Binding-site contacts:
Ligand atom C1 contacts residue TRP22 of chain 1.A at 4.2 Å (hydrophobic).
Ligand atom O6 contacts residue THR18 of chain 1.A at 4.4 Å.
Ligand atom O5 contacts residue THR18 of chain 1.A at 4.3 Å.
Ligand atom O5 contacts residue ASN19 of chain 1.A at 2.3 Å (h-bond).
Ligand atom C1 contacts residue THR21 of chain 1.A at 3.8 Å.
Ligand atom C4 contacts residue ASN19 of chain 1.A at 4.2 Å.
Ligand atom C7 contacts residue THR21 of chain 1.A at 4.0 Å.
Ligand atom N2 contacts residue THR21 of chain 1.A at 3.4 Å (h-bond).
Ligand atom C3 contacts residue ASN19 of chain 1.A at 3.7 Å.
Ligand atom C5 contacts residue ASN19 of chain 1.A at 3.6 Å.
Ligand atom C2 contacts residue ASN19 of chain 1.A at 2.5 Å.
Ligand atom O4 contacts residue ACT1 of chain 1.G at 4.0 Å.
Ligand atom O7 contacts residue ASN19 of chain 1.A at 3.8 Å.
Ligand atom C7 contacts residue ASN19 of chain 1.A at 3.3 Å.
Ligand atom C5 contacts residue ACT1 of chain 1.G at 4.2 Å.
Ligand atom C8 contacts residue ASN19 of chain 1.A at 3.8 Å.
Ligand atom C4 contacts residue ACT1 of chain 1.G at 3.7 Å.
Ligand atom O6 contacts residue ACT1 of chain 1.G at 2.6 Å (h-bond).
Ligand atom C3 contacts residue THR21 of chain 1.A at 4.3 Å.
Ligand atom N2 contacts residue ASN19 of chain 1.A at 3.0 Å (h-bond).
Ligand atom C8 contacts residue THR21 of chain 1.A at 3.6 Å.
Ligand atom C6 contacts residue ACT1 of chain 1.G at 3.9 Å.
Ligand atom C1 contacts residue ASN19 of chain 1.A at 1.4 Å.
Ligand atom O5 contacts residue TRP22 of chain 1.A at 3.9 Å.
Ligand atom C6 contacts residue TRP22 of chain 1.A at 3.9 Å (hydrophobic).
Ligand atom C2 contacts residue THR21 of chain 1.A at 4.1 Å.
Ligand atom C8 contacts residue SER20 of chain 1.A at 3.7 Å.
Ligand atom C5 contacts residue TRP22 of chain 1.A at 4.0 Å (hydrophobic).

Sequence of chain 1.A:
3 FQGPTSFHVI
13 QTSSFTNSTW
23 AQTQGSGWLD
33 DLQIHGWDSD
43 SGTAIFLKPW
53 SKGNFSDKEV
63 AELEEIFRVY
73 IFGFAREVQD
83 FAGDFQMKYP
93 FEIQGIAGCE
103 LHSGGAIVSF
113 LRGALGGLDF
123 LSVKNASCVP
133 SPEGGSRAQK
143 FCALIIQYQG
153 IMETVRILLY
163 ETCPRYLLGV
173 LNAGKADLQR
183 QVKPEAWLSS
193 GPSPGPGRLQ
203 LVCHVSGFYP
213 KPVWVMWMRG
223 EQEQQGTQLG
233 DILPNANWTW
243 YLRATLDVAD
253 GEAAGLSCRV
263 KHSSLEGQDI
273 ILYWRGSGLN

The protein below binds the small molecule below.
Small molecule (SMILES): CC(=O)N[C@@H]1[C@@H](O)[C@H](O)[C@@H](CO)O[C@H]1O